Sequence of chain 1.A:
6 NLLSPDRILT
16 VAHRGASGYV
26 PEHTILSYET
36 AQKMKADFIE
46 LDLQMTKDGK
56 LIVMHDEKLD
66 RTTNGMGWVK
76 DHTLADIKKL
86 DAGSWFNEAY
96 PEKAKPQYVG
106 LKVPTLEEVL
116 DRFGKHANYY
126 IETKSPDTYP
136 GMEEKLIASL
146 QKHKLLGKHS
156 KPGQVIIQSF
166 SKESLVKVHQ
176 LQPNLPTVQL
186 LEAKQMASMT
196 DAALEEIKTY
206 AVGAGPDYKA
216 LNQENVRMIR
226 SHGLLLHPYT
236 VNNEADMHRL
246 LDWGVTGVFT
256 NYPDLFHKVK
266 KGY

Binding-site contacts:
Ligand atom O2P contacts residue ARG19 of chain 1.A at 2.8 Å (salt-bridge).
Ligand atom C1 contacts residue PHE254 of chain 1.A at 3.7 Å (hydrophobic).
Ligand atom O3P contacts residue LYS129 of chain 1.A at 2.7 Å (salt-bridge).
Ligand atom C1 contacts residue GLU45 of chain 1.A at 4.1 Å.
Ligand atom O2 contacts residue GLU45 of chain 1.A at 3.5 Å (salt-bridge).
Ligand atom O1 contacts residue GLU127 of chain 1.A at 3.0 Å (salt-bridge).
Ligand atom C3 contacts residue PHE165 of chain 1.A at 3.8 Å (hydrophobic).
Ligand atom O1P contacts residue CA1 of chain 1.B at 4.0 Å.
Ligand atom C1 contacts residue LEU185 of chain 1.A at 3.8 Å (hydrophobic).
Ligand atom O1 contacts residue PHE254 of chain 1.A at 3.7 Å.
Ligand atom O2 contacts residue CA1 of chain 1.B at 2.5 Å.
Ligand atom O2 contacts residue HIS18 of chain 1.A at 3.2 Å (h-bond).
Ligand atom C3 contacts residue TYR234 of chain 1.A at 3.9 Å (hydrophobic).
Ligand atom C3 contacts residue CA1 of chain 1.B at 3.6 Å.
Ligand atom O4P contacts residue ARG19 of chain 1.A at 3.8 Å.
Ligand atom O2P contacts residue CA1 of chain 1.B at 3.9 Å.
Ligand atom P contacts residue CA1 of chain 1.B at 3.6 Å.
Ligand atom O3P contacts residue HIS60 of chain 1.A at 3.4 Å.
Ligand atom C2 contacts residue TYR234 of chain 1.A at 3.6 Å (hydrophobic).
Ligand atom O4P contacts residue LYS129 of chain 1.A at 3.5 Å (salt-bridge).
Ligand atom O1P contacts residue PHE165 of chain 1.A at 4.0 Å.
Ligand atom P contacts residue HIS60 of chain 1.A at 3.4 Å.
Ligand atom O3P contacts residue GLU127 of chain 1.A at 3.2 Å (salt-bridge).
Ligand atom O3P contacts residue ASP47 of chain 1.A at 3.6 Å (salt-bridge).
Ligand atom P contacts residue LYS129 of chain 1.A at 3.7 Å.
Ligand atom O1 contacts residue GLU45 of chain 1.A at 3.1 Å (salt-bridge).
Ligand atom O1 contacts residue LEU185 of chain 1.A at 3.4 Å.
Ligand atom O2P contacts residue HIS18 of chain 1.A at 2.8 Å (h-bond).
Ligand atom O3P contacts residue CA1 of chain 1.B at 2.4 Å.
Ligand atom O4P contacts residue HIS60 of chain 1.A at 2.6 Å (h-bond).
Ligand atom C2 contacts residue CA1 of chain 1.B at 3.3 Å.
Ligand atom C1 contacts residue GLN163 of chain 1.A at 3.5 Å.
Ligand atom C1 contacts residue CA1 of chain 1.B at 3.6 Å.
Ligand atom O1 contacts residue CA1 of chain 1.B at 2.6 Å.
Ligand atom P contacts residue ARG19 of chain 1.A at 3.8 Å.
Ligand atom O1 contacts residue GLN163 of chain 1.A at 2.6 Å (h-bond).
Ligand atom O2P contacts residue HIS60 of chain 1.A at 3.9 Å.
Ligand atom C3 contacts residue GLU127 of chain 1.A at 4.0 Å.
Ligand atom C1 contacts residue TYR234 of chain 1.A at 4.0 Å (hydrophobic).
Ligand atom O1P contacts residue TYR234 of chain 1.A at 3.9 Å.

A small-molecule ligand and the protein it binds are described below.
Small molecule (SMILES): O=P(O)(O)OC[C@H](O)CO